The small molecule below binds the protein below.
Small molecule (SMILES): Cc1cc(CCCOc2c(C)cc(-c3noc(C(F)(F)F)n3)cc2C)on1

Binding-site contacts:
Ligand atom F2 contacts residue TYR144 of chain 1.A at 3.0 Å.
Ligand atom O1 contacts residue MET214 of chain 1.A at 3.5 Å (h-bond).
Ligand atom O1A contacts residue PHE179 of chain 1.A at 3.3 Å.
Ligand atom CM3 contacts residue ASN212 of chain 1.A at 3.5 Å.
Ligand atom F2 contacts residue TYR142 of chain 1.A at 2.8 Å.
Ligand atom O1B contacts residue ILE98 of chain 1.A at 3.3 Å.
Ligand atom C5B contacts residue ILE98 of chain 1.A at 3.5 Å (hydrophobic).
Ligand atom F1 contacts residue PHE179 of chain 1.A at 3.8 Å.
Ligand atom C3A contacts residue PHE179 of chain 1.A at 3.1 Å (hydrophobic).
Ligand atom O1A contacts residue LEU217 of chain 1.A at 3.0 Å.
Ligand atom C6B contacts residue LEU181 of chain 1.A at 3.3 Å (hydrophobic).
Ligand atom CM6 contacts residue LEU181 of chain 1.A at 3.5 Å (hydrophobic).
Ligand atom F3 contacts residue VAL168 of chain 1.A at 3.0 Å.
Ligand atom C5B contacts residue LEU181 of chain 1.A at 3.5 Å (hydrophobic).
Ligand atom CM2 contacts residue ILE77 of chain 1.A at 3.1 Å (hydrophobic).
Ligand atom N2 contacts residue MET214 of chain 1.A at 3.8 Å.
Ligand atom N1A contacts residue MET124 of chain 1.A at 3.5 Å.
Ligand atom N3A contacts residue TYR144 of chain 1.A at 3.5 Å.
Ligand atom F1 contacts residue TYR144 of chain 1.A at 3.3 Å.
Ligand atom F3 contacts residue PHE179 of chain 1.A at 3.0 Å.
Ligand atom C1B contacts residue ILE98 of chain 1.A at 3.4 Å (hydrophobic).
Ligand atom C6B contacts residue ILE98 of chain 1.A at 3.7 Å (hydrophobic).
Ligand atom O1A contacts residue MET124 of chain 1.A at 3.2 Å.
Ligand atom N1A contacts residue PHE179 of chain 1.A at 3.6 Å.
Ligand atom C2B contacts residue ILE98 of chain 1.A at 3.7 Å (hydrophobic).
Ligand atom CM4 contacts residue TYR144 of chain 1.A at 3.8 Å (hydrophobic).
Ligand atom CM2 contacts residue ILE122 of chain 1.A at 3.8 Å (hydrophobic).
Ligand atom CM4 contacts residue PHE179 of chain 1.A at 3.5 Å (hydrophobic).
Ligand atom N1A contacts residue LEU217 of chain 1.A at 3.3 Å.
Ligand atom F2 contacts residue ALA166 of chain 1.A at 3.5 Å.
Ligand atom C2A contacts residue PHE179 of chain 1.A at 3.6 Å (hydrophobic).
Ligand atom N3A contacts residue PHE179 of chain 1.A at 3.4 Å.
Ligand atom CM6 contacts residue LEU184 of chain 1.A at 3.4 Å (hydrophobic).
Ligand atom F3 contacts residue TYR142 of chain 1.A at 3.8 Å.
Ligand atom C4 contacts residue TYR190 of chain 1.A at 3.6 Å (hydrophobic).
Ligand atom F2 contacts residue MET143 of chain 1.A at 3.3 Å.
Ligand atom C3A contacts residue LEU217 of chain 1.A at 3.6 Å (hydrophobic).
Ligand atom C4B contacts residue ILE98 of chain 1.A at 3.8 Å (hydrophobic).
Ligand atom F1 contacts residue ALA166 of chain 1.A at 3.6 Å.
Ligand atom C4 contacts residue LEU100 of chain 1.A at 3.7 Å (hydrophobic).

Sequence of chain 1.A:
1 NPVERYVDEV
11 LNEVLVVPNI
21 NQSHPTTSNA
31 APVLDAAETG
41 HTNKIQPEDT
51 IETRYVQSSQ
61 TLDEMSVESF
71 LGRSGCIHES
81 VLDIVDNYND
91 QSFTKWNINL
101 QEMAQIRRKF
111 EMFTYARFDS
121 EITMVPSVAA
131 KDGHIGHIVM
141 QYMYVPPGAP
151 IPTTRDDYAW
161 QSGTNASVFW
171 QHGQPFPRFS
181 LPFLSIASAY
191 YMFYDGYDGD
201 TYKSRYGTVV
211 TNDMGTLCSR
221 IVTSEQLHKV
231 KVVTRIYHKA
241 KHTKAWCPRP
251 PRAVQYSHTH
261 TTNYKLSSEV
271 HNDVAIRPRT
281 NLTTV